Binding-site contacts:
Ligand atom C5 contacts residue PRO1108 of chain 1.B at 3.7 Å (hydrophobic).
Ligand atom C1 contacts residue ASN1094 of chain 1.B at 1.4 Å.
Ligand atom O5 contacts residue TYR1106 of chain 1.B at 3.1 Å (h-bond).
Ligand atom C2 contacts residue ASN1094 of chain 1.B at 2.5 Å.
Ligand atom C7 contacts residue GLY1095 of chain 1.B at 4.1 Å.
Ligand atom O6 contacts residue PRO1108 of chain 1.B at 3.8 Å.
Ligand atom C5 contacts residue TYR1106 of chain 1.B at 4.2 Å (hydrophobic).
Ligand atom C8 contacts residue PHE1099 of chain 1.B at 3.7 Å (hydrophobic).
Ligand atom C8 contacts residue ASN1094 of chain 1.B at 3.7 Å.
Ligand atom C6 contacts residue TYR1106 of chain 1.B at 4.0 Å (hydrophobic).
Ligand atom O5 contacts residue PRO1108 of chain 1.B at 4.0 Å.
Ligand atom C8 contacts residue GLY1095 of chain 1.B at 4.2 Å.
Ligand atom C1 contacts residue PHE1099 of chain 1.B at 4.1 Å (hydrophobic).
Ligand atom N2 contacts residue PHE1099 of chain 1.B at 4.2 Å.
Ligand atom C1 contacts residue TYR1106 of chain 1.B at 3.5 Å (hydrophobic).
Ligand atom N2 contacts residue GLY1095 of chain 1.B at 3.7 Å.
Ligand atom C4 contacts residue ASN1094 of chain 1.B at 4.2 Å.
Ligand atom O7 contacts residue ASN1094 of chain 1.B at 4.3 Å.
Ligand atom C8 contacts residue HIS1097 of chain 1.B at 4.2 Å.
Ligand atom C6 contacts residue PRO1108 of chain 1.B at 3.3 Å (hydrophobic).
Ligand atom C3 contacts residue ASN1094 of chain 1.B at 3.8 Å.
Ligand atom C7 contacts residue ASN1094 of chain 1.B at 3.3 Å.
Ligand atom O5 contacts residue ASN1094 of chain 1.B at 2.4 Å (h-bond).
Ligand atom C5 contacts residue ASN1094 of chain 1.B at 3.6 Å.
Ligand atom N2 contacts residue ASN1094 of chain 1.B at 2.4 Å (h-bond).

A small-molecule ligand and the protein it binds are described below.
Small molecule (SMILES): CC(=O)N[C@@H]1[C@@H](O)[C@H](O)[C@@H](CO)O[C@H]1O

Sequence of chain 1.B:
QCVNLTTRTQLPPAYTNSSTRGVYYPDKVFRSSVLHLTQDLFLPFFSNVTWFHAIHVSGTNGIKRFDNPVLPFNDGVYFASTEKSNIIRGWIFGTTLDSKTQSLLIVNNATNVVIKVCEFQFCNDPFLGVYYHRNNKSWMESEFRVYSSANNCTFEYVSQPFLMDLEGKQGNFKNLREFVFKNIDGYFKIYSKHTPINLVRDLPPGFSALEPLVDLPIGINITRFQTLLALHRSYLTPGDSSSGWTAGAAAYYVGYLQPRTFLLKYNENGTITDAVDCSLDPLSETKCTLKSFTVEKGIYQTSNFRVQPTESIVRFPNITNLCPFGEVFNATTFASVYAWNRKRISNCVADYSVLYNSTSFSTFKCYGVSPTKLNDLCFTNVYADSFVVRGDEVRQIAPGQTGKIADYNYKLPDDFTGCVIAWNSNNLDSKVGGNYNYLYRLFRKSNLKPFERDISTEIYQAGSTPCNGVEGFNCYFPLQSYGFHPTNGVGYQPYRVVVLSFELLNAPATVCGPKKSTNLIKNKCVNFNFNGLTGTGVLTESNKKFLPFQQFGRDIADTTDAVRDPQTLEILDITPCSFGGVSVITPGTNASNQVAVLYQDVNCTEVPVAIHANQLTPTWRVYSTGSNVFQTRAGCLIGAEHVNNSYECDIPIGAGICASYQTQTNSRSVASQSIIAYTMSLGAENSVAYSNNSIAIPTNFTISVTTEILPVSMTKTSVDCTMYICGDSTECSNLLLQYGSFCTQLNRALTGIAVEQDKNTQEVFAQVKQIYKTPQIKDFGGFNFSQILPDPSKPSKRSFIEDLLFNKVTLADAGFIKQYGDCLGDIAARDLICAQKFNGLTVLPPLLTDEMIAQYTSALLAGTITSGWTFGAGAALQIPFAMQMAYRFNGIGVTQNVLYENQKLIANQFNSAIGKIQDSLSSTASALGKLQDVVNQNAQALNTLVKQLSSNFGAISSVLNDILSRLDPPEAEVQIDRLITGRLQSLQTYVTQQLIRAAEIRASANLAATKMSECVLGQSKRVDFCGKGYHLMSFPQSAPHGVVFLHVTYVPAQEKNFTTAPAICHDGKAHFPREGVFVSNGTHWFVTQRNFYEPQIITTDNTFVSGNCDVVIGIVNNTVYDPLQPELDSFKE